Sequence of chain 1.F:
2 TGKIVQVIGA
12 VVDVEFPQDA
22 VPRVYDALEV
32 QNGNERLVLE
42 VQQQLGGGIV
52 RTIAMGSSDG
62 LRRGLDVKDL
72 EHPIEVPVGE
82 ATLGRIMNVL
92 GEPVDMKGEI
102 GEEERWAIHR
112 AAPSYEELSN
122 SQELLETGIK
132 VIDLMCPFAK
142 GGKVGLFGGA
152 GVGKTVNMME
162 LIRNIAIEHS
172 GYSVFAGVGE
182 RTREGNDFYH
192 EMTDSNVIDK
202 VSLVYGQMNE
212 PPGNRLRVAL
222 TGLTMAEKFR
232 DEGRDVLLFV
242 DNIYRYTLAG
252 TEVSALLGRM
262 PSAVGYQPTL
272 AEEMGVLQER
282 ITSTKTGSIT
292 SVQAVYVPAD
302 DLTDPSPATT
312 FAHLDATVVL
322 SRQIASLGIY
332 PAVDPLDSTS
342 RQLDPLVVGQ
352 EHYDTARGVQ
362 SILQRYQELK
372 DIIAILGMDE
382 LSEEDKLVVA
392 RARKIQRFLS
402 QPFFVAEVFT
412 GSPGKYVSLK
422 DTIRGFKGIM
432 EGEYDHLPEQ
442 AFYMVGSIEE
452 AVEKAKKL

Sequence of chain 1.C:
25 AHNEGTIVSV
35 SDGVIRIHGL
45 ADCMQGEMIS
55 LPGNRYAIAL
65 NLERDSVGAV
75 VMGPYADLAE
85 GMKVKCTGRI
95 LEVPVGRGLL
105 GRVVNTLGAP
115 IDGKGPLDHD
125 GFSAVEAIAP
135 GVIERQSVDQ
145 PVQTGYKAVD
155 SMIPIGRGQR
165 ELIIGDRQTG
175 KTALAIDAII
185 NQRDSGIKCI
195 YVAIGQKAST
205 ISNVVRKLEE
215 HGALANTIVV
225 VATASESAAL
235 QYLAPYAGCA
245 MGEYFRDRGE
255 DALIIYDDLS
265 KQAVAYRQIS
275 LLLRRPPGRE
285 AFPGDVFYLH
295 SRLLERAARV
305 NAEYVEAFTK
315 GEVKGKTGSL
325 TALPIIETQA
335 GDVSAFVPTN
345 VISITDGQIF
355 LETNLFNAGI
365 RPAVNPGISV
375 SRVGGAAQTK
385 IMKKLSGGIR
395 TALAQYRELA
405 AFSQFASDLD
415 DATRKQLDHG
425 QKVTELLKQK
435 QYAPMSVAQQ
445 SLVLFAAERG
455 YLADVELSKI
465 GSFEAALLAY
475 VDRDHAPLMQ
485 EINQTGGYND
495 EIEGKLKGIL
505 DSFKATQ

Binding-site contacts:
Ligand atom C8 contacts residue ALA177 of chain 1.C at 3.4 Å (hydrophobic).
Ligand atom O5' contacts residue GLY174 of chain 1.C at 3.5 Å.
Ligand atom O1A contacts residue THR176 of chain 1.C at 3.4 Å (h-bond).
Ligand atom C6 contacts residue GLN433 of chain 1.C at 3.7 Å.
Ligand atom O4' contacts residue PHE360 of chain 1.C at 3.3 Å.
Ligand atom O2' contacts residue GLN435 of chain 1.C at 2.6 Å (h-bond).
Ligand atom C2 contacts residue TYR354 of chain 1.F at 3.7 Å (hydrophobic).
Ligand atom N6 contacts residue GLN435 of chain 1.C at 3.7 Å.
Ligand atom O2G contacts residue MG1 of chain 1.LA at 2.0 Å.
Ligand atom N6 contacts residue GLN433 of chain 1.C at 2.9 Å (h-bond).
Ligand atom O1G contacts residue GLN172 of chain 1.C at 3.6 Å.
Ligand atom N7 contacts residue ALA177 of chain 1.C at 3.7 Å.
Ligand atom N1 contacts residue GLN435 of chain 1.C at 3.4 Å (h-bond).
Ligand atom O1A contacts residue LYS175 of chain 1.C at 3.7 Å.
Ligand atom C2' contacts residue GLN435 of chain 1.C at 3.4 Å.
Ligand atom PB contacts residue LYS175 of chain 1.C at 3.7 Å.
Ligand atom O1B contacts residue GLY174 of chain 1.C at 3.5 Å (h-bond).
Ligand atom N1 contacts residue ARG365 of chain 1.C at 3.0 Å.
Ligand atom PB contacts residue MG1 of chain 1.LA at 3.5 Å.
Ligand atom C6 contacts residue GLN435 of chain 1.C at 3.6 Å.
Ligand atom O1B contacts residue LYS175 of chain 1.C at 3.0 Å.
Ligand atom O2B contacts residue MG1 of chain 1.LA at 2.2 Å.
Ligand atom N1 contacts residue GLN433 of chain 1.C at 3.5 Å (h-bond).
Ligand atom C5' contacts residue GLN172 of chain 1.C at 3.6 Å.
Ligand atom O1G contacts residue GLU331 of chain 1.C at 3.8 Å.
Ligand atom O1A contacts residue ALA177 of chain 1.C at 2.8 Å (h-bond).
Ligand atom O1A contacts residue GLY174 of chain 1.C at 3.4 Å.
Ligand atom O1G contacts residue ARG171 of chain 1.C at 3.5 Å.
Ligand atom C2 contacts residue ARG365 of chain 1.C at 3.2 Å.
Ligand atom O2B contacts residue THR176 of chain 1.C at 2.7 Å (h-bond).
Ligand atom N6 contacts residue ARG365 of chain 1.C at 3.8 Å.
Ligand atom PG contacts residue MG1 of chain 1.LA at 3.5 Å.
Ligand atom N3 contacts residue ARG365 of chain 1.C at 3.7 Å.
Ligand atom C6 contacts residue ARG365 of chain 1.C at 3.4 Å.
Ligand atom PA contacts residue GLY174 of chain 1.C at 3.6 Å.
Ligand atom O1B contacts residue GLN172 of chain 1.C at 3.3 Å (h-bond).
Ligand atom N3B contacts residue GLN172 of chain 1.C at 3.3 Å (h-bond).
Ligand atom O1B contacts residue THR173 of chain 1.C at 3.5 Å (h-bond).
Ligand atom O3A contacts residue LYS175 of chain 1.C at 3.5 Å (salt-bridge).
Ligand atom O3A contacts residue GLY174 of chain 1.C at 3.1 Å (h-bond).

This small molecule binds to this protein.
Small molecule (SMILES): Nc1ncnc2c1ncn2[C@@H]1O[C@H](CO[P](=O)(O)O[P](=O)(O)NP(=O)(O)O)[C@@H](O)[C@H]1O